A small-molecule ligand and the protein it binds are described below.
Small molecule (SMILES): CCCCC(=O)N[C@H]1[C@H](O)[C@H](O)[C@@H](O)[C@H](O)[C@H]1CO

Sequence of chain 1.A:
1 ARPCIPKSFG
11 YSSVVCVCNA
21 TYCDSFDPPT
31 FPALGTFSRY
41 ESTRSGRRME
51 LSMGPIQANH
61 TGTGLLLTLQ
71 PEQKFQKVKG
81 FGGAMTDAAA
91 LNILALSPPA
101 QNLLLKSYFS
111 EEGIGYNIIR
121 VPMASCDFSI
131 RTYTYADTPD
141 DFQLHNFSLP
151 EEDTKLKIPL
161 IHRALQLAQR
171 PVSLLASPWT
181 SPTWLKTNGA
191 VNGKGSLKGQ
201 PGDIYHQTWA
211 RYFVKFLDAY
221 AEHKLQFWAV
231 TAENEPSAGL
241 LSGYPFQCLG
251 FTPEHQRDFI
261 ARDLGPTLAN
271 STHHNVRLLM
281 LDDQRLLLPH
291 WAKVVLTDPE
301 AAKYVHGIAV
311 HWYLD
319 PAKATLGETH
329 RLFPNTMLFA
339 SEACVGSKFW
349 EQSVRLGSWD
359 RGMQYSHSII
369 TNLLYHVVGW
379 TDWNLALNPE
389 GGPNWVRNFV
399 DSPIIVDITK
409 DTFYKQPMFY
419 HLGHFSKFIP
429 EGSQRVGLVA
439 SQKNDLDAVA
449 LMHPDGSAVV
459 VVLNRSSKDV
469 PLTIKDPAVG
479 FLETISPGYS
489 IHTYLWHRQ

Binding-site contacts:
Ligand atom C11 contacts residue GLU340 of chain 1.A at 2.8 Å.
Ligand atom N1 contacts residue GLU340 of chain 1.A at 3.6 Å (salt-bridge).
Ligand atom O3 contacts residue TRP381 of chain 1.A at 3.8 Å.
Ligand atom O3 contacts residue TRP179 of chain 1.A at 3.0 Å (h-bond).
Ligand atom C10 contacts residue ASP127 of chain 1.A at 3.5 Å.
Ligand atom O3 contacts residue PHE246 of chain 1.A at 3.4 Å.
Ligand atom O6 contacts residue TYR313 of chain 1.A at 3.4 Å.
Ligand atom O6 contacts residue GLN284 of chain 1.A at 3.1 Å (h-bond).
Ligand atom C9 contacts residue GLU340 of chain 1.A at 2.9 Å.
Ligand atom O4 contacts residue PHE128 of chain 1.A at 3.2 Å.
Ligand atom C10 contacts residue TRP381 of chain 1.A at 3.5 Å (hydrophobic).
Ligand atom O4 contacts residue ASN396 of chain 1.A at 3.5 Å (h-bond).
Ligand atom O2 contacts residue ASN234 of chain 1.A at 3.0 Å (h-bond).
Ligand atom C7 contacts residue GLU235 of chain 1.A at 3.5 Å.
Ligand atom O2 contacts residue GLU235 of chain 1.A at 3.6 Å.
Ligand atom C12 contacts residue CYS342 of chain 1.A at 3.7 Å (hydrophobic).
Ligand atom C12 contacts residue ASN396 of chain 1.A at 3.8 Å.
Ligand atom C1 contacts residue GLN284 of chain 1.A at 3.9 Å.
Ligand atom C2 contacts residue TYR313 of chain 1.A at 3.8 Å (hydrophobic).
Ligand atom C9 contacts residue TRP381 of chain 1.A at 3.6 Å (hydrophobic).
Ligand atom C1 contacts residue TYR313 of chain 1.A at 3.8 Å (hydrophobic).
Ligand atom C11 contacts residue TRP381 of chain 1.A at 3.6 Å (hydrophobic).
Ligand atom C5 contacts residue TYR244 of chain 1.A at 3.9 Å (hydrophobic).
Ligand atom O3 contacts residue ASP127 of chain 1.A at 2.7 Å (salt-bridge).
Ligand atom O5 contacts residue ASN396 of chain 1.A at 3.0 Å (h-bond).
Ligand atom C3 contacts residue TYR244 of chain 1.A at 3.8 Å (hydrophobic).
Ligand atom C12 contacts residue VAL398 of chain 1.A at 3.9 Å (hydrophobic).
Ligand atom C10 contacts residue GLU340 of chain 1.A at 3.4 Å.
Ligand atom C9 contacts residue ASP127 of chain 1.A at 3.8 Å.
Ligand atom C1 contacts residue GLU235 of chain 1.A at 3.4 Å.
Ligand atom C8 contacts residue GLU340 of chain 1.A at 2.5 Å.
Ligand atom O4 contacts residue TRP381 of chain 1.A at 2.9 Å (h-bond).
Ligand atom O2 contacts residue GLU340 of chain 1.A at 2.6 Å (salt-bridge).
Ligand atom O4 contacts residue ASP127 of chain 1.A at 2.6 Å (salt-bridge).
Ligand atom C7 contacts residue GLU340 of chain 1.A at 1.4 Å.
Ligand atom C2 contacts residue GLU235 of chain 1.A at 3.8 Å.
Ligand atom O2 contacts residue TRP179 of chain 1.A at 3.5 Å (h-bond).
Ligand atom C8 contacts residue GLU235 of chain 1.A at 3.7 Å.
Ligand atom O6 contacts residue GLU235 of chain 1.A at 3.0 Å (salt-bridge).
Ligand atom C6 contacts residue GLU340 of chain 1.A at 2.2 Å.